Binding-site contacts:
Ligand atom PB contacts residue MG1 of chain 1.O at 3.0 Å.
Ligand atom O3' contacts residue VAL16 of chain 1.C at 2.8 Å (h-bond).
Ligand atom O2G contacts residue MG1 of chain 1.O at 2.2 Å.
Ligand atom N6 contacts residue VAL27 of chain 1.C at 3.3 Å.
Ligand atom O1B contacts residue LYS59 of chain 1.C at 3.0 Å (salt-bridge).
Ligand atom O2A contacts residue GLU158 of chain 1.D at 2.2 Å (salt-bridge).
Ligand atom O3G contacts residue MG1 of chain 1.O at 2.2 Å.
Ligand atom N3 contacts residue TYR19 of chain 1.C at 1.8 Å (h-bond).
Ligand atom O2B contacts residue THR57 of chain 1.C at 2.9 Å (h-bond).
Ligand atom O1A contacts residue SER61 of chain 1.C at 2.9 Å (h-bond).
Ligand atom O3' contacts residue ARG20 of chain 1.C at 3.3 Å.
Ligand atom S1G contacts residue ARG183 of chain 1.D at 3.0 Å (salt-bridge).
Ligand atom N6 contacts residue TYR28 of chain 1.C at 2.9 Å (h-bond).
Ligand atom C2 contacts residue TYR19 of chain 1.C at 1.4 Å (hydrophobic).
Ligand atom C5' contacts residue ARG206 of chain 1.C at 3.2 Å.
Ligand atom O2' contacts residue TYR19 of chain 1.C at 3.1 Å (h-bond).
Ligand atom PG contacts residue ARG183 of chain 1.D at 3.2 Å.
Ligand atom C2 contacts residue ARG177 of chain 1.C at 3.3 Å.
Ligand atom O2G contacts residue GLU158 of chain 1.D at 3.2 Å (salt-bridge).
Ligand atom N1 contacts residue TYR19 of chain 1.C at 2.6 Å (h-bond).
Ligand atom O1B contacts residue THR60 of chain 1.C at 3.0 Å (h-bond).
Ligand atom O3A contacts residue MG1 of chain 1.O at 3.2 Å.
Ligand atom O2B contacts residue GLY58 of chain 1.C at 2.5 Å (h-bond).
Ligand atom N9 contacts residue MET205 of chain 1.C at 3.3 Å.
Ligand atom O1B contacts residue MG1 of chain 1.O at 2.4 Å.
Ligand atom O1A contacts residue GLY58 of chain 1.C at 3.3 Å.
Ligand atom O3G contacts residue LYS59 of chain 1.C at 3.3 Å.
Ligand atom O2G contacts residue ARG183 of chain 1.D at 2.7 Å (salt-bridge).
Ligand atom O3A contacts residue ARG206 of chain 1.C at 2.8 Å (salt-bridge).
Ligand atom O2B contacts residue GLY56 of chain 1.C at 3.3 Å.
Ligand atom C4 contacts residue TYR19 of chain 1.C at 3.1 Å (hydrophobic).
Ligand atom O3G contacts residue ARG154 of chain 1.D at 2.5 Å (salt-bridge).
Ligand atom O2' contacts residue PRO21 of chain 1.C at 3.3 Å.
Ligand atom O3B contacts residue MG1 of chain 1.O at 3.0 Å.
Ligand atom N1 contacts residue GLU26 of chain 1.C at 3.1 Å (salt-bridge).
Ligand atom O2G contacts residue ARG206 of chain 1.C at 2.7 Å (salt-bridge).
Ligand atom S1G contacts residue ARG154 of chain 1.D at 3.3 Å (salt-bridge).
Ligand atom O3B contacts residue GLY56 of chain 1.C at 3.1 Å (h-bond).
Ligand atom PG contacts residue MG1 of chain 1.O at 2.5 Å.
Ligand atom O2B contacts residue LYS59 of chain 1.C at 3.3 Å (salt-bridge).

Sequence of chain 1.D:
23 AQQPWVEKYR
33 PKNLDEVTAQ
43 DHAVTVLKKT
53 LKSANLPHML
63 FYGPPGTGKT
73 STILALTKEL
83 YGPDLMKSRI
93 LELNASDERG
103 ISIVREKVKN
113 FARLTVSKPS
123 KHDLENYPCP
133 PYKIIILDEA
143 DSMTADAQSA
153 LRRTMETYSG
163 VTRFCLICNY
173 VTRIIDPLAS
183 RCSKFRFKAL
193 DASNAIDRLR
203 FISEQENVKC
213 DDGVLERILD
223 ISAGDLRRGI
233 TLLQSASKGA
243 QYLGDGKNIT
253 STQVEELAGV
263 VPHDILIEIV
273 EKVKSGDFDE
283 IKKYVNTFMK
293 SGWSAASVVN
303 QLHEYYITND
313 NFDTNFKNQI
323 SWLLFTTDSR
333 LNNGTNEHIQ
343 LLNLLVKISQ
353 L

A small-molecule ligand and the protein it binds are described below.
Small molecule (SMILES): Nc1ncnc2c1ncn2[C@@H]1O[C@H](COP(=O)(O)OP(=O)(O)OP(O)(O)=S)[C@@H](O)[C@H]1O

Sequence of chain 1.C:
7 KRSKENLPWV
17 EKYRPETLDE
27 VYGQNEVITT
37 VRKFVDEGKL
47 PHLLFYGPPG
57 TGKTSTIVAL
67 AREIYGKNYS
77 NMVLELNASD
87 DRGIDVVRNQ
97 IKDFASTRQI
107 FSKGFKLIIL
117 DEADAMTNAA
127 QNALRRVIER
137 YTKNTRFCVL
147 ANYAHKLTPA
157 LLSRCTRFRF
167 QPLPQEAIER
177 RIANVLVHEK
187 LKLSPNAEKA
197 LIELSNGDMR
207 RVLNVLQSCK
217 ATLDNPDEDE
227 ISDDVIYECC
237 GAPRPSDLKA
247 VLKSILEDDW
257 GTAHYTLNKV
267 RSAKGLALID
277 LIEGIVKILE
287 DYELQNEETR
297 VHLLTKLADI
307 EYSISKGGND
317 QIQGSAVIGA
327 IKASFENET